This protein binds this small molecule.
Small molecule (SMILES): CC(=O)N[C@@H]1[C@@H](O)[C@H](O)[C@@H](CO)O[C@H]1O

Binding-site contacts:
Ligand atom C5 contacts residue ASN315 of chain 5.H at 3.7 Å.
Ligand atom C2 contacts residue ASN315 of chain 5.H at 2.5 Å.
Ligand atom C7 contacts residue ASN315 of chain 5.H at 3.3 Å.
Ligand atom C6 contacts residue ASN315 of chain 5.H at 4.5 Å.
Ligand atom C4 contacts residue ASN315 of chain 5.H at 4.3 Å.
Ligand atom O7 contacts residue ASN315 of chain 5.H at 4.2 Å.
Ligand atom C1 contacts residue VAL314 of chain 5.H at 4.4 Å (hydrophobic).
Ligand atom N2 contacts residue ASN315 of chain 5.H at 2.8 Å (h-bond).
Ligand atom C8 contacts residue ILE281 of chain 5.H at 4.5 Å (hydrophobic).
Ligand atom O5 contacts residue THR313 of chain 5.H at 4.3 Å.
Ligand atom O5 contacts residue VAL314 of chain 5.H at 3.8 Å.
Ligand atom C3 contacts residue ASN315 of chain 5.H at 3.8 Å.
Ligand atom C8 contacts residue ASN315 of chain 5.H at 3.5 Å.
Ligand atom C1 contacts residue ASN315 of chain 5.H at 1.4 Å.
Ligand atom O5 contacts residue ASN315 of chain 5.H at 2.4 Å (h-bond).
Ligand atom C6 contacts residue THR313 of chain 5.H at 4.5 Å.

Sequence of chain 5.H:
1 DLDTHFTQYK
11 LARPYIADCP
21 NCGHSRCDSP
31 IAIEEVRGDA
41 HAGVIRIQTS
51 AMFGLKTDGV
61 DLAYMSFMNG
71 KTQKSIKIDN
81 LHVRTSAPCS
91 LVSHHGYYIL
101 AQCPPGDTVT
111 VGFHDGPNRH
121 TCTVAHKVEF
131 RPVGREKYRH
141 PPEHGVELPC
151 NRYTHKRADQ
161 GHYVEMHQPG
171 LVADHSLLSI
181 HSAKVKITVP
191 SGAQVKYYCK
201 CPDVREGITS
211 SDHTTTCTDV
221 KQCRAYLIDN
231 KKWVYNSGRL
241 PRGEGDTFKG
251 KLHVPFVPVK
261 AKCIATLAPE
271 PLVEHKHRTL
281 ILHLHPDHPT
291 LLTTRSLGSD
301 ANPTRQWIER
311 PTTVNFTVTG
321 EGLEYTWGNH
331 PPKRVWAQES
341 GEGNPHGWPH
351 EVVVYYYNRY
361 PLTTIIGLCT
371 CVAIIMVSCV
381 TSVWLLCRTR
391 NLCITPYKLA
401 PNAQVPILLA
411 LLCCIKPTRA